Binding-site contacts:
Ligand atom C4 contacts residue ASN1131 of chain 1.A at 4.2 Å.
Ligand atom C1 contacts residue ASN1131 of chain 1.A at 1.4 Å.
Ligand atom O7 contacts residue ASN1131 of chain 1.A at 4.2 Å.
Ligand atom O5 contacts residue ASN1131 of chain 1.A at 2.4 Å (h-bond).
Ligand atom O6 contacts residue ASN1131 of chain 1.A at 4.1 Å.
Ligand atom C5 contacts residue ASN1131 of chain 1.A at 3.7 Å.
Ligand atom C2 contacts residue ASN1131 of chain 1.A at 2.4 Å.
Ligand atom N2 contacts residue ASN1131 of chain 1.A at 2.9 Å (h-bond).
Ligand atom N2 contacts residue ILE1129 of chain 1.A at 4.3 Å.
Ligand atom C8 contacts residue ILE1129 of chain 1.A at 4.4 Å (hydrophobic).
Ligand atom C3 contacts residue ASN1131 of chain 1.A at 3.8 Å.
Ligand atom C7 contacts residue ASN1131 of chain 1.A at 3.8 Å.

This small molecule binds to this protein.
Small molecule (SMILES): CC(=O)N[C@@H]1[C@@H](O)[C@H](O)[C@@H](CO)O[C@H]1O

Sequence of chain 1.A:
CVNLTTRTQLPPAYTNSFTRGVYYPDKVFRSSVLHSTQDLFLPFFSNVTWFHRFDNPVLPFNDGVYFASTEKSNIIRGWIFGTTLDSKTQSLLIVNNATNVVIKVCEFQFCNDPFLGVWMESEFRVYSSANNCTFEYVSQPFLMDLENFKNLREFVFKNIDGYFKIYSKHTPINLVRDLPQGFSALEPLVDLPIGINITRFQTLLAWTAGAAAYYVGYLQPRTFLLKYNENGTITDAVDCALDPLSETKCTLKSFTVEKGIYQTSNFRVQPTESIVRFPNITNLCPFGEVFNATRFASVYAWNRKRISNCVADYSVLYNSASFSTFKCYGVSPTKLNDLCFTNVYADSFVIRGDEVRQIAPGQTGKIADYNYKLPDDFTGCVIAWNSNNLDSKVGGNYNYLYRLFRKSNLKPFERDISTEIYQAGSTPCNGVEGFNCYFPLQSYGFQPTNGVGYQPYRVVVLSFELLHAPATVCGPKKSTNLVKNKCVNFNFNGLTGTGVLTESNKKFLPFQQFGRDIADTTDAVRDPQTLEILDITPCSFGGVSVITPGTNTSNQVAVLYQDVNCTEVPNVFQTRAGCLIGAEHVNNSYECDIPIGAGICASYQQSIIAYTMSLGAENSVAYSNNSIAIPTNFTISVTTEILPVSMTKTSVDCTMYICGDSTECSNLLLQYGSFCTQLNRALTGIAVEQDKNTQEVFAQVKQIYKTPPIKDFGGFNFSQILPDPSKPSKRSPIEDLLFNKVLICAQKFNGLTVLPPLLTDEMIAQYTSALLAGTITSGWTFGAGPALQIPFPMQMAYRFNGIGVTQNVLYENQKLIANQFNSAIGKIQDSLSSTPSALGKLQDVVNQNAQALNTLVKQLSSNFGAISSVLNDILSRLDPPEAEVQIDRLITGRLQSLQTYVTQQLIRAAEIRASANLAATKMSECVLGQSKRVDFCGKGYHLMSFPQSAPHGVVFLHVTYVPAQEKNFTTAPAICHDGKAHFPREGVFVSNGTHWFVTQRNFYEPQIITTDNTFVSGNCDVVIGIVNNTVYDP